Sequence of chain 1.A:
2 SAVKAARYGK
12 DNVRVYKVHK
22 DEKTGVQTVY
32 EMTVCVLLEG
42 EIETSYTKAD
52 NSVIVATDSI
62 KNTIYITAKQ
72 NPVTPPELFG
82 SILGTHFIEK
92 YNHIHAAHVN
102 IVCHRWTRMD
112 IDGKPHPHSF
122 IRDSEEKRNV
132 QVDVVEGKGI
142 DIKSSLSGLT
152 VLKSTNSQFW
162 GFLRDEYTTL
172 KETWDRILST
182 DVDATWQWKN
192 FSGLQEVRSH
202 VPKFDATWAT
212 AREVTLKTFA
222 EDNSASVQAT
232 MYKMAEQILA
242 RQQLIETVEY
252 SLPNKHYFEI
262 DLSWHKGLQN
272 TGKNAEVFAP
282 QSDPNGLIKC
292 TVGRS

Binding-site contacts:
Ligand atom N8 contacts residue THR58 of chain 1.A at 3.3 Å (h-bond).
Ligand atom N1 contacts residue PHE160 of chain 2.A at 3.6 Å.
Ligand atom C4 contacts residue ASN255 of chain 2.A at 3.9 Å.
Ligand atom N7 contacts residue PHE160 of chain 2.A at 3.7 Å.
Ligand atom C2 contacts residue ASN255 of chain 2.A at 3.9 Å.
Ligand atom N8 contacts residue PHE160 of chain 2.A at 3.7 Å.
Ligand atom C2 contacts residue ARG177 of chain 2.A at 3.5 Å.
Ligand atom N8 contacts residue OXY1 of chain 2.D at 3.8 Å.
Ligand atom O6 contacts residue ILE55 of chain 1.A at 3.6 Å.
Ligand atom N3 contacts residue OXY1 of chain 2.D at 3.9 Å.
Ligand atom C6 contacts residue OXY1 of chain 2.D at 3.7 Å.
Ligand atom C4 contacts residue ARG177 of chain 2.A at 3.7 Å.
Ligand atom C6 contacts residue PHE160 of chain 2.A at 3.5 Å (hydrophobic).
Ligand atom N7 contacts residue THR58 of chain 1.A at 2.8 Å (h-bond).
Ligand atom N8 contacts residue LEU171 of chain 2.A at 3.8 Å.
Ligand atom N8 contacts residue ALA57 of chain 1.A at 3.8 Å.
Ligand atom N7 contacts residue OXY1 of chain 2.D at 3.8 Å.
Ligand atom O6 contacts residue GLN229 of chain 2.A at 2.9 Å (h-bond).
Ligand atom N9 contacts residue PHE160 of chain 2.A at 3.5 Å.
Ligand atom O2 contacts residue PHE160 of chain 2.A at 3.9 Å.
Ligand atom C4 contacts residue PHE160 of chain 2.A at 3.4 Å (hydrophobic).
Ligand atom C4 contacts residue OXY1 of chain 2.D at 3.5 Å.
Ligand atom O2 contacts residue GLN229 of chain 2.A at 3.8 Å.
Ligand atom O2 contacts residue ARG177 of chain 2.A at 2.8 Å (salt-bridge).
Ligand atom N3 contacts residue ASN255 of chain 2.A at 3.4 Å (h-bond).
Ligand atom N3 contacts residue ARG177 of chain 2.A at 3.0 Å (salt-bridge).
Ligand atom N1 contacts residue GLN229 of chain 2.A at 2.9 Å (h-bond).
Ligand atom O6 contacts residue TYR9 of chain 1.A at 3.8 Å.
Ligand atom C2 contacts residue PHE160 of chain 2.A at 3.6 Å (hydrophobic).
Ligand atom O6 contacts residue THR58 of chain 1.A at 3.8 Å.
Ligand atom C2 contacts residue GLN229 of chain 2.A at 3.9 Å.
Ligand atom O2 contacts residue SER227 of chain 2.A at 3.5 Å.
Ligand atom C5 contacts residue PHE160 of chain 2.A at 3.4 Å (hydrophobic).
Ligand atom O2 contacts residue VAL228 of chain 2.A at 2.9 Å (h-bond).
Ligand atom N3 contacts residue PHE160 of chain 2.A at 3.7 Å.
Ligand atom C5 contacts residue OXY1 of chain 2.D at 3.5 Å.
Ligand atom C6 contacts residue GLN229 of chain 2.A at 3.7 Å.
Ligand atom N8 contacts residue ASP59 of chain 1.A at 3.8 Å.
Ligand atom N9 contacts residue OXY1 of chain 2.D at 3.6 Å (h-bond).
Ligand atom N7 contacts residue ALA57 of chain 1.A at 3.5 Å.

A small-molecule ligand and the protein it binds are described below.
Small molecule (SMILES): O=c1[nH]c(=O)c2nn[nH]c2[nH]1

Sequence of chain 2.A:
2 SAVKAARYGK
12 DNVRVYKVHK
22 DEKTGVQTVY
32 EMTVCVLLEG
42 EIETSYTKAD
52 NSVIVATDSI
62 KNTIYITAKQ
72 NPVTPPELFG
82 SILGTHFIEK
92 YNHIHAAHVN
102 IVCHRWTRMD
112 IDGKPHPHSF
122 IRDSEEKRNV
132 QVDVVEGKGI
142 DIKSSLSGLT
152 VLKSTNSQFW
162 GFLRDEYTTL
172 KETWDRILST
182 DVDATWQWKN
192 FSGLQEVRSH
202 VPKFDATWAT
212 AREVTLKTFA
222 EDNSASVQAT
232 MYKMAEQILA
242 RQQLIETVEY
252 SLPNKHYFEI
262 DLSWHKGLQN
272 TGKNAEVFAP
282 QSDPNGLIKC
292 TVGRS